The small molecule below binds the protein below.
Small molecule (SMILES): CC[C@H](C)[C@@H](C=O)NC(=O)[C@H](CO)NC(=O)[C@H](CCCCN)NC(=O)[C@@H](N)C(C)C

Binding-site contacts:
Ligand atom CG2 contacts residue PHE71 of chain 9.A at 4.0 Å (hydrophobic).
Ligand atom CD1 contacts residue THR349 of chain 9.A at 4.3 Å.

Sequence of chain 9.A:
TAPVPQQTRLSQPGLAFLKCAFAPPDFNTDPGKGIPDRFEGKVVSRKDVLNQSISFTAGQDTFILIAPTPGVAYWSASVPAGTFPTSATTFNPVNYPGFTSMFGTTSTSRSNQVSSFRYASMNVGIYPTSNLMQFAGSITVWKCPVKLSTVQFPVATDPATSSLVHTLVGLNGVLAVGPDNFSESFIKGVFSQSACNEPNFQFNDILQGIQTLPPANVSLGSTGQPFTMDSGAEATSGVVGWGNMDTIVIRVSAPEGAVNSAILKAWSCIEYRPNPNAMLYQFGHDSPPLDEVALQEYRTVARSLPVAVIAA